This protein binds this small molecule.
Small molecule (SMILES): CC(=O)N[C@H]1[C@H]([C@H](O)[C@H](O)CO)O[C@@](O[C@H](CO)[C@@H](O)[C@@H]2O[C@@H](C(=O)O)C[C@H](O)[C@H]2NC(C)=O)(C(=O)O)C[C@@H]1O

Sequence of chain 37.B:
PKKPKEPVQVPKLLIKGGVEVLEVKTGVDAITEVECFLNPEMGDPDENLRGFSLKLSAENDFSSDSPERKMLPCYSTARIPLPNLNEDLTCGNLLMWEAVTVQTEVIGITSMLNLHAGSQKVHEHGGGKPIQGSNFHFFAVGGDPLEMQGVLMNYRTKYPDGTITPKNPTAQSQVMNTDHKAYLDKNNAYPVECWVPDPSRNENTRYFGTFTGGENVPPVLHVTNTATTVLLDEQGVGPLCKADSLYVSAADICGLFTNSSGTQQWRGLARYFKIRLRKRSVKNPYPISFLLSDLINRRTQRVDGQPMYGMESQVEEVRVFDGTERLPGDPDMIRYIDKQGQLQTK

Binding-site contacts:
Ligand atom O10 contacts residue PHE75 of chain 37.D at 3.8 Å.
Ligand atom C9 contacts residue LYS68 of chain 37.C at 3.8 Å.
Ligand atom C11 contacts residue PHE270 of chain 37.C at 3.8 Å (hydrophobic).
Ligand atom C9 contacts residue GLN278 of chain 37.C at 3.1 Å.
Ligand atom C10 contacts residue ASN272 of chain 37.C at 3.9 Å.
Ligand atom O9 contacts residue LEU67 of chain 37.C at 3.4 Å.
Ligand atom O9 contacts residue GLN278 of chain 37.C at 3.9 Å.
Ligand atom N5 contacts residue GLN278 of chain 37.C at 3.7 Å.
Ligand atom O7 contacts residue LEU62 of chain 37.C at 4.0 Å.
Ligand atom C11 contacts residue ASN272 of chain 37.C at 3.6 Å.
Ligand atom C11 contacts residue GLN278 of chain 37.C at 3.5 Å.
Ligand atom O1B contacts residue LYS68 of chain 37.C at 3.9 Å.
Ligand atom O1B contacts residue SER274 of chain 37.C at 2.9 Å (h-bond).
Ligand atom O8 contacts residue LYS68 of chain 37.C at 3.4 Å.
Ligand atom C11 contacts residue PHE65 of chain 37.C at 3.4 Å (hydrophobic).
Ligand atom C11 contacts residue SER274 of chain 37.C at 4.1 Å.
Ligand atom C1 contacts residue SER274 of chain 37.C at 4.1 Å.
Ligand atom C6 contacts residue LYS68 of chain 37.C at 4.2 Å.
Ligand atom C6 contacts residue ASN272 of chain 37.C at 3.7 Å.
Ligand atom C11 contacts residue PHE75 of chain 37.D at 3.3 Å (hydrophobic).
Ligand atom C5 contacts residue ASN272 of chain 37.C at 4.1 Å.
Ligand atom O1A contacts residue ASN272 of chain 37.C at 3.6 Å (h-bond).
Ligand atom O8 contacts residue ASN272 of chain 37.C at 3.4 Å (h-bond).
Ligand atom C9 contacts residue LEU67 of chain 37.C at 4.1 Å (hydrophobic).
Ligand atom C7 contacts residue GLN278 of chain 37.C at 3.8 Å.
Ligand atom C11 contacts residue HIS138 of chain 37.B at 3.1 Å.
Ligand atom C1 contacts residue THR276 of chain 37.C at 3.2 Å.
Ligand atom O9 contacts residue LYS68 of chain 37.C at 2.9 Å (salt-bridge).
Ligand atom C1 contacts residue LYS68 of chain 37.C at 3.6 Å.
Ligand atom C1 contacts residue ASN272 of chain 37.C at 4.1 Å.
Ligand atom N5 contacts residue ASN272 of chain 37.C at 3.2 Å (h-bond).
Ligand atom O1A contacts residue LYS68 of chain 37.C at 2.8 Å.
Ligand atom O1B contacts residue THR276 of chain 37.C at 3.5 Å (h-bond).
Ligand atom C10 contacts residue PHE75 of chain 37.D at 4.1 Å (hydrophobic).
Ligand atom C10 contacts residue GLN278 of chain 37.C at 4.0 Å.
Ligand atom O8 contacts residue THR276 of chain 37.C at 3.6 Å.
Ligand atom C11 contacts residue THR276 of chain 37.C at 3.3 Å.
Ligand atom O1A contacts residue THR276 of chain 37.C at 2.3 Å (h-bond).
Ligand atom O8 contacts residue GLN278 of chain 37.C at 3.4 Å (h-bond).
Ligand atom C8 contacts residue GLN278 of chain 37.C at 3.6 Å.

Sequence of chain 37.D:
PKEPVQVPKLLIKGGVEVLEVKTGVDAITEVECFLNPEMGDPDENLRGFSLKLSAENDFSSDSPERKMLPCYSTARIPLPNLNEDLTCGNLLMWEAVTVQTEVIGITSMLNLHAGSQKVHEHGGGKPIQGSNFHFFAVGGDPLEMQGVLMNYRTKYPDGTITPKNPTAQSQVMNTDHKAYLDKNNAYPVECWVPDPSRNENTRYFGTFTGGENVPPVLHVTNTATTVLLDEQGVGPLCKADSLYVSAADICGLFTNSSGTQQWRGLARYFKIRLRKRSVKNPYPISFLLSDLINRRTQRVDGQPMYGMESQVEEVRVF

Sequence of chain 37.C:
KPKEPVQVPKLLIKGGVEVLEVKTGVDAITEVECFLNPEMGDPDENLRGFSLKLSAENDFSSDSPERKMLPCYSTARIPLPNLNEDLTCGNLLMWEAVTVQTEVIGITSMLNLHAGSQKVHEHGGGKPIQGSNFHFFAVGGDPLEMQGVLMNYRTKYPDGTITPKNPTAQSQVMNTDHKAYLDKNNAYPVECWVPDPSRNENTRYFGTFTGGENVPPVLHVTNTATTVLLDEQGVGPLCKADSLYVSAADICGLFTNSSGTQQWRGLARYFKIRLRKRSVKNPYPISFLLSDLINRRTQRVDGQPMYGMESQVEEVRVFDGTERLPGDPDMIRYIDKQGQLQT